Binding-site contacts:
Ligand atom N1 contacts residue LEU186 of chain 1.F at 3.0 Å (h-bond).
Ligand atom N6 contacts residue LYS184 of chain 1.F at 3.0 Å (salt-bridge).
Ligand atom C8 contacts residue ILE148 of chain 1.F at 3.6 Å (hydrophobic).
Ligand atom C2 contacts residue TYR185 of chain 1.F at 3.7 Å (hydrophobic).
Ligand atom C4' contacts residue ASN242 of chain 1.F at 3.5 Å.
Ligand atom O1G contacts residue GLU331 of chain 1.F at 2.6 Å (salt-bridge).
Ligand atom C3' contacts residue THR241 of chain 1.F at 3.8 Å.
Ligand atom N3 contacts residue LYS198 of chain 1.F at 2.8 Å (salt-bridge).
Ligand atom O1G contacts residue ASN333 of chain 1.F at 2.8 Å (h-bond).
Ligand atom PG contacts residue GLU331 of chain 1.F at 3.3 Å.
Ligand atom O3' contacts residue THR241 of chain 1.F at 2.8 Å (h-bond).
Ligand atom O1B contacts residue LYS74 of chain 1.F at 3.5 Å (salt-bridge).
Ligand atom N6 contacts residue GLN183 of chain 1.F at 3.5 Å (h-bond).
Ligand atom N3 contacts residue TYR185 of chain 1.F at 3.8 Å.
Ligand atom O2B contacts residue ASN242 of chain 1.F at 3.2 Å (h-bond).
Ligand atom O3G contacts residue ARG202 of chain 1.F at 2.8 Å (salt-bridge).
Ligand atom O2A contacts residue LYS74 of chain 1.F at 2.9 Å (salt-bridge).
Ligand atom N7 contacts residue ILE148 of chain 1.F at 3.7 Å.
Ligand atom O1B contacts residue GLU331 of chain 1.F at 2.9 Å (salt-bridge).
Ligand atom O1A contacts residue ASP318 of chain 1.F at 3.8 Å.
Ligand atom O1A contacts residue GLU331 of chain 1.F at 3.4 Å.
Ligand atom O3G contacts residue GLU331 of chain 1.F at 3.5 Å (salt-bridge).
Ligand atom C2 contacts residue LEU186 of chain 1.F at 3.6 Å (hydrophobic).
Ligand atom O3' contacts residue ASP200 of chain 1.F at 2.6 Å (salt-bridge).
Ligand atom N1 contacts residue TYR185 of chain 1.F at 3.8 Å.
Ligand atom PG contacts residue ASP318 of chain 1.F at 3.5 Å.
Ligand atom C2 contacts residue LYS198 of chain 1.F at 3.4 Å.
Ligand atom C3B contacts residue ASN242 of chain 1.F at 3.5 Å.
Ligand atom C3B contacts residue GLU331 of chain 1.F at 3.5 Å.
Ligand atom PB contacts residue GLU331 of chain 1.F at 3.8 Å.
Ligand atom O3G contacts residue ASP318 of chain 1.F at 2.5 Å (salt-bridge).
Ligand atom O3G contacts residue ASN333 of chain 1.F at 3.3 Å (h-bond).
Ligand atom C3B contacts residue ASP318 of chain 1.F at 3.6 Å.
Ligand atom O2' contacts residue THR241 of chain 1.F at 2.8 Å (h-bond).
Ligand atom C5' contacts residue ASN242 of chain 1.F at 3.4 Å.
Ligand atom O4' contacts residue LEU240 of chain 1.F at 3.4 Å.
Ligand atom O3G contacts residue ARG222 of chain 1.F at 3.2 Å (salt-bridge).
Ligand atom PB contacts residue ASN242 of chain 1.F at 3.7 Å.
Ligand atom N6 contacts residue ILE148 of chain 1.F at 3.5 Å.
Ligand atom O1A contacts residue ILE330 of chain 1.F at 3.7 Å.

The small molecule below binds the protein below.
Small molecule (SMILES): Nc1ncnc2c1ncn2[C@@H]1O[C@H](CO[P](=O)(O)O[P](=O)(O)CP(=O)(O)O)[C@@H](O)[C@H]1O

Sequence of chain 1.F:
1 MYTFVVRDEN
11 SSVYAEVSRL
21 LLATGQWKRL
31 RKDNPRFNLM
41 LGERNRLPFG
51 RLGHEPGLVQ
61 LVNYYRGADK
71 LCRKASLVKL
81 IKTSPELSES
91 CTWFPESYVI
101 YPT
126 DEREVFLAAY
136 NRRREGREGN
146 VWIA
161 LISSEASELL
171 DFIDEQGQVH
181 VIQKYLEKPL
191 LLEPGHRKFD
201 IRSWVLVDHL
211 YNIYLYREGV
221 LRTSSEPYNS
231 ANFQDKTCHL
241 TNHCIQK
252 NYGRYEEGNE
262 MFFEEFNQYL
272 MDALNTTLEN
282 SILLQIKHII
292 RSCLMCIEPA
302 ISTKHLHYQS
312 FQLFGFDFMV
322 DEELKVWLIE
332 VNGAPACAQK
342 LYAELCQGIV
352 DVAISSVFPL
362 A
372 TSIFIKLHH